Sequence of chain 1.A:
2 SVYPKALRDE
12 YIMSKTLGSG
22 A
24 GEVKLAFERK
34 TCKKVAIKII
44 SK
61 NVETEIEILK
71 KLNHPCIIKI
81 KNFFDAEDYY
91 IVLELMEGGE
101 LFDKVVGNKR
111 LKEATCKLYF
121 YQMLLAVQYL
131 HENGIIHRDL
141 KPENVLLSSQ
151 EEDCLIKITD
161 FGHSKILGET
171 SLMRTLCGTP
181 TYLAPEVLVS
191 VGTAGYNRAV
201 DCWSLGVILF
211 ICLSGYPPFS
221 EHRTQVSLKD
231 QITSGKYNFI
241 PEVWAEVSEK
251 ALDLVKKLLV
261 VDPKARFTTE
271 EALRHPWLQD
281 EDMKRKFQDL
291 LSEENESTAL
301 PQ

The small molecule below binds the protein below.
Small molecule (SMILES): [H]/N=C(\N)N/N=C(\C)c1ccc(NC(=O)c2cc3cccc([N+](=O)[O-])c3[nH]2)cc1

Binding-site contacts:
Ligand atom O2 contacts residue LEU95 of chain 1.A at 3.8 Å.
Ligand atom N2 contacts residue VAL26 of chain 1.A at 3.8 Å.
Ligand atom N7 contacts residue LEU18 of chain 1.A at 3.7 Å.
Ligand atom O3 contacts residue LEU18 of chain 1.A at 3.8 Å.
Ligand atom N4 contacts residue ASP160 of chain 1.A at 3.5 Å (salt-bridge).
Ligand atom N5 contacts residue ASP160 of chain 1.A at 3.5 Å (salt-bridge).
Ligand atom N3 contacts residue ASP160 of chain 1.A at 3.7 Å.
Ligand atom N6 contacts residue GLY162 of chain 1.A at 3.7 Å.
Ligand atom C12 contacts residue THR159 of chain 1.A at 3.1 Å.
Ligand atom N7 contacts residue MET96 of chain 1.A at 2.8 Å (h-bond).
Ligand atom N6 contacts residue ASP160 of chain 1.A at 3.4 Å (salt-bridge).
Ligand atom N4 contacts residue GLU65 of chain 1.A at 2.9 Å (salt-bridge).
Ligand atom C16 contacts residue THR159 of chain 1.A at 3.8 Å.
Ligand atom C16 contacts residue ASP160 of chain 1.A at 3.7 Å.
Ligand atom O2 contacts residue GLU97 of chain 1.A at 3.3 Å.
Ligand atom C13 contacts residue THR159 of chain 1.A at 3.2 Å.
Ligand atom C18 contacts residue ILE43 of chain 1.A at 3.6 Å (hydrophobic).
Ligand atom C2 contacts residue MET96 of chain 1.A at 3.8 Å (hydrophobic).
Ligand atom O3 contacts residue MET96 of chain 1.A at 3.0 Å (h-bond).
Ligand atom N5 contacts residue ILE43 of chain 1.A at 3.8 Å.
Ligand atom C18 contacts residue GLU65 of chain 1.A at 3.6 Å.
Ligand atom O2 contacts residue LEU18 of chain 1.A at 3.8 Å.
Ligand atom C9 contacts residue LEU146 of chain 1.A at 3.6 Å (hydrophobic).
Ligand atom O1 contacts residue LEU146 of chain 1.A at 3.6 Å.
Ligand atom O3 contacts residue LEU95 of chain 1.A at 3.6 Å.
Ligand atom N6 contacts residue ILE43 of chain 1.A at 3.7 Å.
Ligand atom C2 contacts residue GLY99 of chain 1.A at 3.8 Å.
Ligand atom C1 contacts residue GLY99 of chain 1.A at 3.6 Å.
Ligand atom C14 contacts residue THR159 of chain 1.A at 3.7 Å.
Ligand atom O1 contacts residue LEU93 of chain 1.A at 3.5 Å.
Ligand atom O2 contacts residue MET96 of chain 1.A at 2.9 Å (h-bond).
Ligand atom C17 contacts residue GLU65 of chain 1.A at 3.2 Å.
Ligand atom C11 contacts residue THR159 of chain 1.A at 3.4 Å.
Ligand atom N6 contacts residue GLU65 of chain 1.A at 2.9 Å (salt-bridge).
Ligand atom C18 contacts residue ASP160 of chain 1.A at 3.2 Å.
Ligand atom N4 contacts residue ILE43 of chain 1.A at 3.8 Å.
Ligand atom C3 contacts residue MET96 of chain 1.A at 3.2 Å (hydrophobic).
Ligand atom C14 contacts residue LYS41 of chain 1.A at 3.8 Å.
Ligand atom C1 contacts residue LEU18 of chain 1.A at 3.7 Å (hydrophobic).
Ligand atom N3 contacts residue GLU65 of chain 1.A at 3.8 Å.